Sequence of chain 1.A:
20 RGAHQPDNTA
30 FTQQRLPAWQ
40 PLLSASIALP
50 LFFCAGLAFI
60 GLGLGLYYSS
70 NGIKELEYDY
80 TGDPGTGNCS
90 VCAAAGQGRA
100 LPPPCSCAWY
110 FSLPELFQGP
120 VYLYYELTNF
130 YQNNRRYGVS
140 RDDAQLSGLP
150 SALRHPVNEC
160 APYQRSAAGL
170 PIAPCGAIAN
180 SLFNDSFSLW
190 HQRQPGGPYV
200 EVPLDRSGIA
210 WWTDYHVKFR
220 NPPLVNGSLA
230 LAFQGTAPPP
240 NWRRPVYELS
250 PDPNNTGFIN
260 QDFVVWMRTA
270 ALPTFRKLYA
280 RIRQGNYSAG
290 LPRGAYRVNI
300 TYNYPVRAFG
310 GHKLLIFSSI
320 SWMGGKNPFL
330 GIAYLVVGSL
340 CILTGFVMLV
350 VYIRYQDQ

Sequence of chain 1.B:
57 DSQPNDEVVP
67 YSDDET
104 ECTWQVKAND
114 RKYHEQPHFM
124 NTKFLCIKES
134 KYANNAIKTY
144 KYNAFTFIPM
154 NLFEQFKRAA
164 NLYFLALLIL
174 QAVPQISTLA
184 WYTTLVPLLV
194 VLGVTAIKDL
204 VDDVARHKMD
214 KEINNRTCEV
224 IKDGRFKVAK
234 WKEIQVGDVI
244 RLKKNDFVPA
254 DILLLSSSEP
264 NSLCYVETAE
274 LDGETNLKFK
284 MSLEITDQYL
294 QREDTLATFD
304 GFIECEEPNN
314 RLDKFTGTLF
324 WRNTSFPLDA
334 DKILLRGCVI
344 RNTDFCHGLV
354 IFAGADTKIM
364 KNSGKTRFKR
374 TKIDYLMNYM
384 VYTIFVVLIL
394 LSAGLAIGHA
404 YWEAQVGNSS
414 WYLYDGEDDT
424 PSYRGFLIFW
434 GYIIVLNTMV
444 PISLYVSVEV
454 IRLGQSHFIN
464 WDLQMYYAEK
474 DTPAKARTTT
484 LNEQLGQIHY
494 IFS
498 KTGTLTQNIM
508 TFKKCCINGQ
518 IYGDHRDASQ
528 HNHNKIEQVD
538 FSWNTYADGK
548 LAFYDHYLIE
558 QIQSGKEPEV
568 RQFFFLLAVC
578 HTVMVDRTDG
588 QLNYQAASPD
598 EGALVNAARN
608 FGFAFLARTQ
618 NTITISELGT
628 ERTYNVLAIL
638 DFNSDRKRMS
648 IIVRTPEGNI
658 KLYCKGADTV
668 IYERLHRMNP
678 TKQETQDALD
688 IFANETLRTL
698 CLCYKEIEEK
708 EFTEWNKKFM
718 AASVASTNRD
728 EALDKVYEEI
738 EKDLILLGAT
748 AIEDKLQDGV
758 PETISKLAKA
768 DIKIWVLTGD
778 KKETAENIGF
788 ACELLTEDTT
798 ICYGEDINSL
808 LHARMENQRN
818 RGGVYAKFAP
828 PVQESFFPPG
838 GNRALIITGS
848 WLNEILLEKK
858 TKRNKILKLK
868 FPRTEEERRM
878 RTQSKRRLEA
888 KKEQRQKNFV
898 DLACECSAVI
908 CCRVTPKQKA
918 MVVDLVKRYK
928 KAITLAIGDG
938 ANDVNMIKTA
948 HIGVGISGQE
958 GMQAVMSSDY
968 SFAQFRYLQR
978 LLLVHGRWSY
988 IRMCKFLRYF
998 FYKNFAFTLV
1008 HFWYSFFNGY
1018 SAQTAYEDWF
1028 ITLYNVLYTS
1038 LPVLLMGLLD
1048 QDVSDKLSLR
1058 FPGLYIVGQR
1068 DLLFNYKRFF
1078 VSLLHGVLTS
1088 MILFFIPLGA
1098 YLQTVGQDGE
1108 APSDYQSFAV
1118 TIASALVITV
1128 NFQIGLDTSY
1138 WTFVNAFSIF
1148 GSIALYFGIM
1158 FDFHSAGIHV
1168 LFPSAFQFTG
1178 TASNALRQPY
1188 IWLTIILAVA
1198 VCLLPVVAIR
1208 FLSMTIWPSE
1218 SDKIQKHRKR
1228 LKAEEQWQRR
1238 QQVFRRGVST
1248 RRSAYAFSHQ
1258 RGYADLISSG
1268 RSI

Binding-site contacts:
Ligand atom O3 contacts residue NAG2 of chain 1.C at 3.6 Å.
Ligand atom O7 contacts residue ARG242 of chain 1.A at 3.8 Å.
Ligand atom C1 contacts residue ASN302 of chain 1.A at 3.8 Å.
Ligand atom O7 contacts residue PRO304 of chain 1.A at 3.9 Å.
Ligand atom C5 contacts residue ASN240 of chain 1.A at 3.4 Å.
Ligand atom N2 contacts residue ALA99 of chain 1.A at 3.9 Å.
Ligand atom O5 contacts residue ASN240 of chain 1.A at 3.8 Å.
Ligand atom O6 contacts residue PRO239 of chain 1.A at 3.0 Å (h-bond).
Ligand atom C7 contacts residue ARG242 of chain 1.A at 3.7 Å.
Ligand atom C4 contacts residue ASN240 of chain 1.A at 4.0 Å.
Ligand atom O3 contacts residue ARG242 of chain 1.A at 3.1 Å (salt-bridge).
Ligand atom O6 contacts residue ASN240 of chain 1.A at 3.2 Å (h-bond).
Ligand atom C3 contacts residue ASN240 of chain 1.A at 3.9 Å.
Ligand atom C8 contacts residue TRP414 of chain 1.B at 3.9 Å (hydrophobic).
Ligand atom C2 contacts residue ASN183 of chain 1.A at 2.4 Å.
Ligand atom C3 contacts residue ALA99 of chain 1.A at 3.6 Å (hydrophobic).
Ligand atom O7 contacts residue TRP414 of chain 1.B at 3.8 Å.
Ligand atom O5 contacts residue ASN183 of chain 1.A at 2.4 Å (h-bond).
Ligand atom O7 contacts residue ASN302 of chain 1.A at 3.6 Å.
Ligand atom C5 contacts residue ASN183 of chain 1.A at 3.6 Å.
Ligand atom O6 contacts residue ALA166 of chain 1.A at 3.8 Å.
Ligand atom C3 contacts residue TYR417 of chain 1.B at 3.8 Å (hydrophobic).
Ligand atom C8 contacts residue ARG242 of chain 1.A at 3.5 Å.
Ligand atom C8 contacts residue ASN183 of chain 1.A at 3.1 Å.
Ligand atom O3 contacts residue TYR417 of chain 1.B at 3.5 Å (h-bond).
Ligand atom O6 contacts residue PRO304 of chain 1.A at 3.7 Å.
Ligand atom N2 contacts residue ARG242 of chain 1.A at 4.0 Å.
Ligand atom N2 contacts residue ASN183 of chain 1.A at 2.8 Å (h-bond).
Ligand atom C8 contacts residue ASN240 of chain 1.A at 3.3 Å.
Ligand atom C6 contacts residue TRP414 of chain 1.B at 3.7 Å (hydrophobic).
Ligand atom C1 contacts residue ASN240 of chain 1.A at 3.5 Å.
Ligand atom C5 contacts residue PRO304 of chain 1.A at 4.1 Å (hydrophobic).
Ligand atom O4 contacts residue ASN240 of chain 1.A at 4.0 Å.
Ligand atom C1 contacts residue ASN183 of chain 1.A at 1.4 Å.
Ligand atom O3 contacts residue ALA99 of chain 1.A at 3.5 Å.
Ligand atom O6 contacts residue TRP414 of chain 1.B at 3.1 Å.
Ligand atom C7 contacts residue ASN183 of chain 1.A at 3.2 Å.
Ligand atom C6 contacts residue PRO239 of chain 1.A at 4.1 Å (hydrophobic).
Ligand atom O6 contacts residue TRP241 of chain 1.A at 3.8 Å.
Ligand atom C3 contacts residue ASN183 of chain 1.A at 3.8 Å.

A protein and the small-molecule ligand that binds it are described below.
Small molecule (SMILES): CC(=O)N[C@H]1[C@H](O[C@H]2[C@H](O)[C@@H](NC(C)=O)CO[C@@H]2CO)O[C@H](CO)[C@@H](O[C@H]2O[C@H](CO[C@H]3O[C@H](CO[C@H]4O[C@H](CO)[C@@H](O)[C@H](O)[C@@H]4O)[C@@H](O)[C@H](O)[C@@H]3O)[C@@H](O)[C@H](O[C@H]3O[C@H](CO)[C@@H](O)[C@H](O)[C@@H]3O)[C@@H]2O)[C@@H]1O